Binding-site contacts:
Ligand atom C4 contacts residue ARG454 of chain 1.I at 4.5 Å.
Ligand atom O7 contacts residue GLU462 of chain 1.I at 3.0 Å (salt-bridge).
Ligand atom C1 contacts residue ASN231 of chain 1.A at 1.4 Å.
Ligand atom C2 contacts residue GLU462 of chain 1.I at 3.3 Å.
Ligand atom C2 contacts residue ASN231 of chain 1.A at 2.4 Å.
Ligand atom C7 contacts residue ASN231 of chain 1.A at 3.1 Å.
Ligand atom C5 contacts residue ASN231 of chain 1.A at 3.6 Å.
Ligand atom O7 contacts residue ASN231 of chain 1.A at 3.2 Å (h-bond).
Ligand atom C1 contacts residue GLU462 of chain 1.I at 4.5 Å.
Ligand atom O5 contacts residue ASN231 of chain 1.A at 2.3 Å (h-bond).
Ligand atom C4 contacts residue ASN231 of chain 1.A at 4.2 Å.
Ligand atom C3 contacts residue ASN231 of chain 1.A at 3.8 Å.
Ligand atom C7 contacts residue GLU462 of chain 1.I at 3.6 Å.
Ligand atom C8 contacts residue ASN231 of chain 1.A at 3.6 Å.
Ligand atom O3 contacts residue GLU462 of chain 1.I at 3.3 Å (salt-bridge).
Ligand atom N2 contacts residue GLU462 of chain 1.I at 3.8 Å.
Ligand atom C3 contacts residue GLU462 of chain 1.I at 3.8 Å.
Ligand atom C4 contacts residue GLU462 of chain 1.I at 4.2 Å.
Ligand atom O4 contacts residue SER456 of chain 1.I at 4.3 Å.
Ligand atom C8 contacts residue GLU462 of chain 1.I at 4.3 Å.
Ligand atom O3 contacts residue LYS459 of chain 1.I at 4.5 Å.
Ligand atom N2 contacts residue ASN231 of chain 1.A at 2.9 Å (h-bond).

Sequence of chain 1.A:
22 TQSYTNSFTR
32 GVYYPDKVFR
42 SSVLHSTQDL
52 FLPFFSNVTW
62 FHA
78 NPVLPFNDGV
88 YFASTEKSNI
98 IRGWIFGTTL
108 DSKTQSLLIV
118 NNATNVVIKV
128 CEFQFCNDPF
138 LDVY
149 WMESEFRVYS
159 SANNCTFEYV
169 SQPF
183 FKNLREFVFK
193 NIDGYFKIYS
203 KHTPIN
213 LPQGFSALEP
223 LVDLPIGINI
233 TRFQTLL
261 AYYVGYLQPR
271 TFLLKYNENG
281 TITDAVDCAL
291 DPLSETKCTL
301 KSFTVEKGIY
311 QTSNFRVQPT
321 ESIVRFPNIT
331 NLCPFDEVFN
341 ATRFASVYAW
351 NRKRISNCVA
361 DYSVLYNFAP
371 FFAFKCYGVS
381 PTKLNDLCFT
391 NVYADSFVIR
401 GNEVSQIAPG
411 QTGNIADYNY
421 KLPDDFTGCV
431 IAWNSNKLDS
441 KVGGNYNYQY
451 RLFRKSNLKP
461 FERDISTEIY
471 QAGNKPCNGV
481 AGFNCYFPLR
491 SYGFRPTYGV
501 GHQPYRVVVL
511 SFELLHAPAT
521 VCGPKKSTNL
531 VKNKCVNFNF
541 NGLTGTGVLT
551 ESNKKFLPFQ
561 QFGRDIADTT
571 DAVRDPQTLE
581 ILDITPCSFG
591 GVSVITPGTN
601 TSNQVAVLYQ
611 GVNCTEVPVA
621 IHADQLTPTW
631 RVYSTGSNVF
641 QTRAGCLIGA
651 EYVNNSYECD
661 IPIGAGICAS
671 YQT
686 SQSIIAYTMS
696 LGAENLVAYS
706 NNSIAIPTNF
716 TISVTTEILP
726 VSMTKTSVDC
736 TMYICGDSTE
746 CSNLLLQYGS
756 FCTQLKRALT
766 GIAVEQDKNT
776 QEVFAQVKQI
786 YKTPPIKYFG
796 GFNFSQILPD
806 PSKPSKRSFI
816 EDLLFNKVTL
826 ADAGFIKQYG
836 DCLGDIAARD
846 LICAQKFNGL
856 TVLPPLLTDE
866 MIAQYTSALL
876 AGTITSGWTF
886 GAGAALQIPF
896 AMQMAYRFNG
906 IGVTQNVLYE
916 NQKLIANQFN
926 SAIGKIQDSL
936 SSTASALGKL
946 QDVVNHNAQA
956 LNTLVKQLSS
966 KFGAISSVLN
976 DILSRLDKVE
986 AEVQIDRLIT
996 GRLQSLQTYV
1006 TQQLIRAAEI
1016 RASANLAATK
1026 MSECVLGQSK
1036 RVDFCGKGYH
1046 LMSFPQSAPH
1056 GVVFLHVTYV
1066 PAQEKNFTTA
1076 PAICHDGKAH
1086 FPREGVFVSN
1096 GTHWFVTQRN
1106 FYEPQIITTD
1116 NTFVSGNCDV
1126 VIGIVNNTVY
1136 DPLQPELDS

A small-molecule ligand and the protein it binds are described below.
Small molecule (SMILES): CC(=O)N[C@@H]1[C@@H](O)[C@H](O)[C@@H](CO)O[C@H]1O

Sequence of chain 1.I:
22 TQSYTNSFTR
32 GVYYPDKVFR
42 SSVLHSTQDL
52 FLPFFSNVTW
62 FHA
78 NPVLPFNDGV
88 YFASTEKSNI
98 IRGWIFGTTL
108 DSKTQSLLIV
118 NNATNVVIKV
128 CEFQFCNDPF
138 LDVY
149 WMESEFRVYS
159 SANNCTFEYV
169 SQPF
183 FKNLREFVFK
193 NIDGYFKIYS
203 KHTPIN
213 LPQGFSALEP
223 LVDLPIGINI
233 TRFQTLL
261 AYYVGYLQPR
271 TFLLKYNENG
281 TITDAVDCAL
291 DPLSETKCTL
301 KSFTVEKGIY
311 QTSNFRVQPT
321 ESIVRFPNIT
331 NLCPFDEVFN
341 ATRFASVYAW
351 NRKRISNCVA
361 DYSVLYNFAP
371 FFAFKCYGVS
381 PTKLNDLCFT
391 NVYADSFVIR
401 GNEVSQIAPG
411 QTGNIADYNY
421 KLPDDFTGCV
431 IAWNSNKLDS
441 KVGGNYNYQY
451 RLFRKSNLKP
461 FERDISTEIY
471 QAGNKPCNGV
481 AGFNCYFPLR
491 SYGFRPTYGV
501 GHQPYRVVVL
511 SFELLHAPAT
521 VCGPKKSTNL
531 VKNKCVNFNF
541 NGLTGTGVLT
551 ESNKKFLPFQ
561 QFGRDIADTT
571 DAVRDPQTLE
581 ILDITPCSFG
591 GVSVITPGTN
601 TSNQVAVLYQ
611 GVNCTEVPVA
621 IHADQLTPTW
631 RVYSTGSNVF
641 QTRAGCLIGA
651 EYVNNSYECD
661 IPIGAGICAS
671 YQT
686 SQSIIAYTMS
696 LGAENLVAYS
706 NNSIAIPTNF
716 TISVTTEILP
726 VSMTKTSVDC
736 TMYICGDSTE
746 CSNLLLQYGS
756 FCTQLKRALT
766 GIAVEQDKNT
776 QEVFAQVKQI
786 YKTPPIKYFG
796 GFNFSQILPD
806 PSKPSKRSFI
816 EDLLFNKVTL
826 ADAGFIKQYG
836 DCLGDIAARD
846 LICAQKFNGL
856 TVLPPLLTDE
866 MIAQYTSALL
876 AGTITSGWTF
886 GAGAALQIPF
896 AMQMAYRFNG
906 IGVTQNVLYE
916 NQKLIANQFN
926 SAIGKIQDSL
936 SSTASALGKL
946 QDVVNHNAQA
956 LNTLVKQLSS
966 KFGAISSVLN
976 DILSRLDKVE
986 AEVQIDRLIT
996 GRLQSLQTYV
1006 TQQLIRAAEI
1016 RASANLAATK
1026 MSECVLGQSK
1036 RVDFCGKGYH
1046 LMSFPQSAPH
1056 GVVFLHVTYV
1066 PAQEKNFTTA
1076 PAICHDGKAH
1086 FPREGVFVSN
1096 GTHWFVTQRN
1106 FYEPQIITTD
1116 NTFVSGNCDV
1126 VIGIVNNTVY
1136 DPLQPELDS